The protein below binds the small molecule below.
Small molecule (SMILES): CC(=O)NCC(=O)N[C@@H](CCCCN)C(=O)N[C@@H](CO)C(=O)N[C@@H](Cc1ccccc1)C(=O)N[C@@H](CO)C(=O)N[C@@H](CCCCN)C(=O)N1CCC[C@H]1C(=O)N[C@@H](C)C(=O)O

Binding-site contacts:
Ligand atom CD1 contacts residue PHE96 of chain 1.A at 3.4 Å (hydrophobic).
Ligand atom OG contacts residue ASN379 of chain 1.A at 3.2 Å (h-bond).
Ligand atom O contacts residue GLY190 of chain 1.A at 2.9 Å (h-bond).
Ligand atom CH3 contacts residue TYR307 of chain 1.A at 3.2 Å (hydrophobic).
Ligand atom O contacts residue TYR307 of chain 1.A at 3.0 Å (h-bond).
Ligand atom C contacts residue TYR202 of chain 1.A at 3.3 Å (hydrophobic).
Ligand atom O contacts residue GLY376 of chain 1.A at 3.0 Å.
Ligand atom CZ contacts residue PHE94 of chain 1.A at 3.3 Å (hydrophobic).
Ligand atom OG contacts residue ASP377 of chain 1.A at 3.0 Å (salt-bridge).
Ligand atom CE1 contacts residue SER311 of chain 1.A at 2.7 Å.
Ligand atom CE contacts residue ASP89 of chain 1.A at 3.3 Å.
Ligand atom O contacts residue COA1 of chain 1.G at 3.0 Å.
Ligand atom O contacts residue GLN402 of chain 1.A at 3.3 Å (h-bond).
Ligand atom CB contacts residue THR188 of chain 1.A at 3.4 Å.
Ligand atom CA contacts residue ASP377 of chain 1.A at 3.3 Å.
Ligand atom C contacts residue HIS204 of chain 1.A at 3.2 Å.
Ligand atom NZ contacts residue ASP89 of chain 1.A at 2.8 Å (salt-bridge).
Ligand atom N contacts residue HIS204 of chain 1.A at 3.4 Å (h-bond).
Ligand atom CH3 contacts residue GLN402 of chain 1.A at 3.2 Å.
Ligand atom O contacts residue LEU309 of chain 1.A at 3.3 Å.
Ligand atom NZ contacts residue MYR1 of chain 1.J at 1.3 Å.
Ligand atom CA contacts residue ILE375 of chain 1.A at 3.2 Å (hydrophobic).
Ligand atom N contacts residue TYR202 of chain 1.A at 2.9 Å (h-bond).
Ligand atom N contacts residue ILE375 of chain 1.A at 2.7 Å (h-bond).
Ligand atom OG contacts residue HIS204 of chain 1.A at 3.0 Å (h-bond).
Ligand atom CB contacts residue HIS204 of chain 1.A at 3.3 Å.
Ligand atom O contacts residue ASP377 of chain 1.A at 2.6 Å (salt-bridge).
Ligand atom CG contacts residue THR188 of chain 1.A at 3.1 Å.
Ligand atom OG contacts residue GLY376 of chain 1.A at 3.1 Å.
Ligand atom CD contacts residue MYR1 of chain 1.J at 3.1 Å.
Ligand atom CA contacts residue TYR202 of chain 1.A at 3.1 Å (hydrophobic).
Ligand atom N contacts residue LEU380 of chain 1.A at 3.3 Å.
Ligand atom O contacts residue HIS204 of chain 1.A at 3.2 Å.
Ligand atom CD contacts residue TYR86 of chain 1.A at 3.2 Å (hydrophobic).
Ligand atom NZ contacts residue THR188 of chain 1.A at 2.9 Å (h-bond).
Ligand atom CE contacts residue MYR1 of chain 1.J at 2.4 Å.
Ligand atom OG contacts residue GLY378 of chain 1.A at 3.0 Å (h-bond).
Ligand atom CH3 contacts residue LEU401 of chain 1.A at 3.1 Å (hydrophobic).
Ligand atom N contacts residue ASP377 of chain 1.A at 2.8 Å (salt-bridge).
Ligand atom NZ contacts residue ASP91 of chain 1.A at 2.5 Å (salt-bridge).

Sequence of chain 1.A:
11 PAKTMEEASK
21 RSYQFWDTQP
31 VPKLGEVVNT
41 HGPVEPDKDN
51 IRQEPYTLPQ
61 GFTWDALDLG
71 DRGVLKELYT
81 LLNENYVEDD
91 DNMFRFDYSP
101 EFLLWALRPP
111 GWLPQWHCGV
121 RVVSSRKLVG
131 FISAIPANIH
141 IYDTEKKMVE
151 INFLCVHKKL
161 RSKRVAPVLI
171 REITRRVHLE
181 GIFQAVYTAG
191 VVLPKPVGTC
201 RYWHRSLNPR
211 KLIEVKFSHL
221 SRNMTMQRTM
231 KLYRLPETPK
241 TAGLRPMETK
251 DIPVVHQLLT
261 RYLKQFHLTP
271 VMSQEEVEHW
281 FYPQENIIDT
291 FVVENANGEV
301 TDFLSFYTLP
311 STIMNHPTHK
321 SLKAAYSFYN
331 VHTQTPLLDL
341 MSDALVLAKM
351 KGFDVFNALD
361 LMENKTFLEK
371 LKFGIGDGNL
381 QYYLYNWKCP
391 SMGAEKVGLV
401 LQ